Binding-site contacts:
Ligand atom C6 contacts residue ILE160 of chain 1.D at 4.3 Å (hydrophobic).
Ligand atom O5 contacts residue THR161 of chain 1.D at 3.7 Å.
Ligand atom C8 contacts residue ILE155 of chain 1.D at 3.9 Å (hydrophobic).
Ligand atom C8 contacts residue ASN159 of chain 1.D at 4.5 Å.
Ligand atom C5 contacts residue THR161 of chain 1.D at 4.4 Å.
Ligand atom O5 contacts residue PHE191 of chain 1.D at 4.5 Å.
Ligand atom O5 contacts residue ASN159 of chain 1.D at 2.4 Å (h-bond).
Ligand atom C5 contacts residue PHE191 of chain 1.D at 4.1 Å (hydrophobic).
Ligand atom O6 contacts residue THR161 of chain 1.D at 4.2 Å.
Ligand atom C6 contacts residue THR161 of chain 1.D at 3.8 Å.
Ligand atom O5 contacts residue ILE160 of chain 1.D at 4.2 Å.
Ligand atom O6 contacts residue ILE160 of chain 1.D at 3.7 Å.
Ligand atom N2 contacts residue ASN159 of chain 1.D at 2.9 Å (h-bond).
Ligand atom C2 contacts residue ASN159 of chain 1.D at 2.4 Å.
Ligand atom C7 contacts residue ASN159 of chain 1.D at 3.3 Å.
Ligand atom O7 contacts residue ASN159 of chain 1.D at 3.4 Å (h-bond).
Ligand atom C6 contacts residue PHE191 of chain 1.D at 4.4 Å (hydrophobic).
Ligand atom C5 contacts residue ASN159 of chain 1.D at 3.7 Å.
Ligand atom O6 contacts residue PHE191 of chain 1.D at 3.6 Å.
Ligand atom C3 contacts residue ASN159 of chain 1.D at 3.8 Å.
Ligand atom C4 contacts residue ASN159 of chain 1.D at 4.2 Å.
Ligand atom C1 contacts residue ASN159 of chain 1.D at 1.4 Å.

Sequence of chain 1.D:
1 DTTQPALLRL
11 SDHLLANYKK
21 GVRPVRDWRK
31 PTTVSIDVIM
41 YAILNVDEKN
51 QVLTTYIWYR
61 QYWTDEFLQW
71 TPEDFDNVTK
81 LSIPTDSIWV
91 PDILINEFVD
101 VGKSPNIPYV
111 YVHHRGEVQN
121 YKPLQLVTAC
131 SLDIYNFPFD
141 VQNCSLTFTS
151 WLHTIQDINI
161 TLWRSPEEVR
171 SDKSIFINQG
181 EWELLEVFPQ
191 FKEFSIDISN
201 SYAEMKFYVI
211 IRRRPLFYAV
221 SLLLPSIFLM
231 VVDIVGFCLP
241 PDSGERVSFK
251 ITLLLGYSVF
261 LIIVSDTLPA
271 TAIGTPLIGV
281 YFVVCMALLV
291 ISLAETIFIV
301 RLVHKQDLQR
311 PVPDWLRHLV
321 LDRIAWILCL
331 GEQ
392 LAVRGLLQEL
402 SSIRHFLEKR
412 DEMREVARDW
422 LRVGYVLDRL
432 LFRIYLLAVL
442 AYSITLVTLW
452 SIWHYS

A protein and the small-molecule ligand that binds it are described below.
Small molecule (SMILES): CC(=O)N[C@H]1[C@H](O[C@H]2[C@H](O)[C@@H](NC(C)=O)CO[C@@H]2CO)O[C@H](CO)[C@@H](O)[C@@H]1O[C@@H]1O[C@H](CO)[C@@H](O)[C@H](O)[C@@H]1O